Binding-site contacts:
Ligand atom CAM contacts residue ZYM1 of chain 1.B at 3.4 Å.
Ligand atom CAM contacts residue MG1 of chain 1.E at 3.4 Å.
Ligand atom CAD contacts residue ZYM1 of chain 1.B at 2.9 Å.
Ligand atom CAS contacts residue ZYM1 of chain 1.B at 3.9 Å.
Ligand atom OAG contacts residue TYR46 of chain 1.A at 3.0 Å (h-bond).
Ligand atom CAC contacts residue LEU169 of chain 1.A at 3.4 Å (hydrophobic).
Ligand atom CAQ contacts residue LEU165 of chain 1.A at 3.7 Å (hydrophobic).
Ligand atom CAN contacts residue GLY143 of chain 1.A at 3.6 Å.
Ligand atom OAE contacts residue TYR253 of chain 1.A at 3.9 Å.
Ligand atom OAF contacts residue TYR46 of chain 1.A at 3.1 Å.
Ligand atom CAJ contacts residue PHE27 of chain 1.A at 3.7 Å (hydrophobic).
Ligand atom CAC contacts residue ZYM1 of chain 1.B at 3.7 Å.
Ligand atom CAL contacts residue ZYM1 of chain 1.B at 3.7 Å.
Ligand atom OAP contacts residue ZYM1 of chain 1.B at 3.3 Å (h-bond).
Ligand atom PAT contacts residue ARG50 of chain 1.A at 3.9 Å.
Ligand atom CAB contacts residue PHE31 of chain 1.A at 3.4 Å (hydrophobic).
Ligand atom CAI contacts residue ZYM1 of chain 1.B at 3.6 Å.
Ligand atom CAK contacts residue GLY143 of chain 1.A at 3.8 Å.
Ligand atom OAE contacts residue MG1 of chain 1.E at 2.2 Å.
Ligand atom OAP contacts residue MG1 of chain 1.E at 3.7 Å.
Ligand atom PAT contacts residue SER24 of chain 1.A at 3.8 Å.
Ligand atom CAM contacts residue ASN173 of chain 1.A at 3.5 Å.
Ligand atom CAB contacts residue LEU150 of chain 1.A at 3.7 Å (hydrophobic).
Ligand atom CAK contacts residue GLY166 of chain 1.A at 3.5 Å.
Ligand atom CAL contacts residue ALA139 of chain 1.A at 3.6 Å (hydrophobic).
Ligand atom OAF contacts residue ZYM1 of chain 1.B at 3.8 Å.
Ligand atom PAT contacts residue MG1 of chain 1.E at 3.4 Å.
Ligand atom OAF contacts residue SER24 of chain 1.A at 3.5 Å.
Ligand atom CAJ contacts residue TYR253 of chain 1.A at 3.8 Å (hydrophobic).
Ligand atom CAM contacts residue TYR253 of chain 1.A at 3.6 Å (hydrophobic).
Ligand atom OAG contacts residue ARG50 of chain 1.A at 2.5 Å (salt-bridge).
Ligand atom OAE contacts residue SRT1 of chain 1.C at 3.5 Å (h-bond).
Ligand atom CAN contacts residue GLY166 of chain 1.A at 3.7 Å.
Ligand atom PAT contacts residue TYR46 of chain 1.A at 3.8 Å.
Ligand atom OAF contacts residue PHE27 of chain 1.A at 3.4 Å.
Ligand atom OAG contacts residue MG1 of chain 1.E at 3.9 Å.
Ligand atom OAE contacts residue SER24 of chain 1.A at 3.4 Å (h-bond).
Ligand atom CAR contacts residue LEU169 of chain 1.A at 3.8 Å (hydrophobic).
Ligand atom CAR contacts residue ZYM1 of chain 1.B at 3.8 Å.
Ligand atom CAB contacts residue LEU165 of chain 1.A at 3.8 Å (hydrophobic).

Sequence of chain 1.A:
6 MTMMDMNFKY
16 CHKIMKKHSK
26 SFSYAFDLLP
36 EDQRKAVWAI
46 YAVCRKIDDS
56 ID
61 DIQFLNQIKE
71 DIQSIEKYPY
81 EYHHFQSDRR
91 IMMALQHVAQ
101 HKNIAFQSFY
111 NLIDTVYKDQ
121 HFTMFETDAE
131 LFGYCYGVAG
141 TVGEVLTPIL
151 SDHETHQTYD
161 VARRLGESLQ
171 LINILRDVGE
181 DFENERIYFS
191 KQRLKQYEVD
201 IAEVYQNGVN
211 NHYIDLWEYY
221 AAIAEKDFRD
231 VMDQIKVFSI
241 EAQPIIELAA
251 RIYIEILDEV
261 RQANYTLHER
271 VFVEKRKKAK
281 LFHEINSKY

A small-molecule ligand and the protein it binds are described below.
Small molecule (SMILES): CC(C)=CCC/C(C)=C\CC/C(C)=C/COP(=O)(O)O